Sequence of chain 1.A:
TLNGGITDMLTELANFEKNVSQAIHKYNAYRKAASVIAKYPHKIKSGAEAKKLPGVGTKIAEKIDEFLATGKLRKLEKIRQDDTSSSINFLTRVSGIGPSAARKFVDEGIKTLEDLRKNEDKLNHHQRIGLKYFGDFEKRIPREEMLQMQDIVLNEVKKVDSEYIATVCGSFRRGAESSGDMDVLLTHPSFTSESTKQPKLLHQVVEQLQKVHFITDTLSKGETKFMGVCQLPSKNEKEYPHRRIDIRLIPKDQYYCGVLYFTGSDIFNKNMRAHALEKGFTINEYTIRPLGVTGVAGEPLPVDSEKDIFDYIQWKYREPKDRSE

A protein and the small-molecule ligand that binds it are described below.
Small molecule (SMILES): Cc1cn([C@H]2C[C@H](O[P](=O)(O)OC[C@H]3O[C@@H](n4cnc5c(=O)[nH]c(N)nc54)C[C@@H]3O[P](=O)(O)OC[C@H]3O[C@@H](n4cnc5c(=O)[nH]c(N)nc54)C[C@@H]3O[P](=O)(O)OC[C@H]3O[C@@H](n4cnc5c(=O)[nH]c(N)nc54)C[C@@H]3O)[C@@H](CO[P](=O)(O)O[C@H]3C[C@H](n4cnc5c(=O)[nH]c(N)nc54)O[C@@H]3COP(=O)(O)O)O2)c(=O)[nH]c1=O

Binding-site contacts:
Ligand atom C3' contacts residue GLY64 of chain 1.A at 3.9 Å.
Ligand atom OP1 contacts residue VAL65 of chain 1.A at 3.9 Å.
Ligand atom O3' contacts residue GLY64 of chain 1.A at 3.4 Å.
Ligand atom OP1 contacts residue LYS72 of chain 1.A at 3.0 Å (salt-bridge).
Ligand atom N3 contacts residue ALA38 of chain 1.A at 3.6 Å.
Ligand atom C5' contacts residue GLY64 of chain 1.A at 3.5 Å.
Ligand atom OP2 contacts residue ILE69 of chain 1.A at 3.9 Å.
Ligand atom OP2 contacts residue THR67 of chain 1.A at 3.6 Å.
Ligand atom OP2 contacts residue LYS68 of chain 1.A at 3.0 Å (salt-bridge).
Ligand atom C3' contacts residue LYS68 of chain 1.A at 3.4 Å.
Ligand atom P contacts residue ILE69 of chain 1.A at 3.7 Å.
Ligand atom OP1 contacts residue LYS68 of chain 1.A at 3.8 Å.
Ligand atom OP1 contacts residue NA1 of chain 1.H at 2.5 Å (h-bond).
Ligand atom OP3 contacts residue LYS35 of chain 1.A at 2.9 Å (salt-bridge).
Ligand atom OP1 contacts residue ILE69 of chain 1.A at 3.1 Å (h-bond).
Ligand atom C5' contacts residue GLY64 of chain 1.A at 3.3 Å.
Ligand atom C4' contacts residue TYR39 of chain 1.A at 3.7 Å (hydrophobic).
Ligand atom OP2 contacts residue GLY66 of chain 1.A at 3.8 Å.
Ligand atom OP1 contacts residue LYS68 of chain 1.A at 3.1 Å.
Ligand atom OP1 contacts residue THR67 of chain 1.A at 3.8 Å.
Ligand atom OP1 contacts residue LEU62 of chain 1.A at 3.9 Å.
Ligand atom O5' contacts residue GLY64 of chain 1.A at 3.9 Å.
Ligand atom C5 contacts residue LYS35 of chain 1.A at 3.6 Å.
Ligand atom P contacts residue GLY66 of chain 1.A at 3.8 Å.
Ligand atom O3' contacts residue LYS68 of chain 1.A at 3.7 Å.
Ligand atom N1 contacts residue HIS34 of chain 1.A at 3.8 Å.
Ligand atom OP1 contacts residue VAL65 of chain 1.A at 2.5 Å (h-bond).
Ligand atom N7 contacts residue LYS35 of chain 1.A at 3.3 Å.
Ligand atom OP1 contacts residue GLY66 of chain 1.A at 2.7 Å (h-bond).
Ligand atom C5' contacts residue TYR39 of chain 1.A at 3.2 Å (hydrophobic).
Ligand atom P contacts residue VAL65 of chain 1.A at 3.8 Å.
Ligand atom P contacts residue LYS68 of chain 1.A at 3.8 Å.
Ligand atom OP1 contacts residue GLY64 of chain 1.A at 3.5 Å (h-bond).
Ligand atom O3' contacts residue VAL65 of chain 1.A at 3.9 Å.
Ligand atom C8 contacts residue LYS35 of chain 1.A at 3.6 Å.
Ligand atom O3' contacts residue ILE69 of chain 1.A at 3.1 Å.
Ligand atom OP2 contacts residue LYS35 of chain 1.A at 3.9 Å.
Ligand atom P contacts residue NA1 of chain 1.H at 3.8 Å.
Ligand atom C4' contacts residue GLY64 of chain 1.A at 3.2 Å.
Ligand atom C5' contacts residue LYS35 of chain 1.A at 3.9 Å.